Binding-site contacts:
Ligand atom CAC contacts residue SER234 of chain 1.D at 4.1 Å.
Ligand atom CAJ contacts residue PHE320 of chain 1.D at 3.8 Å (hydrophobic).
Ligand atom CAC contacts residue PHE321 of chain 1.D at 3.8 Å (hydrophobic).
Ligand atom CAI contacts residue ASN343 of chain 1.D at 4.0 Å.
Ligand atom OAM contacts residue VAL148 of chain 1.D at 4.1 Å.
Ligand atom CAG contacts residue ASN324 of chain 1.D at 4.5 Å.
Ligand atom CAF contacts residue PHE320 of chain 1.D at 3.8 Å (hydrophobic).
Ligand atom CAG contacts residue PHE224 of chain 1.D at 3.7 Å (hydrophobic).
Ligand atom CAO contacts residue PHE224 of chain 1.D at 4.3 Å (hydrophobic).
Ligand atom CAJ contacts residue ASN343 of chain 1.D at 3.9 Å.
Ligand atom NAN contacts residue ASN343 of chain 1.D at 3.1 Å (h-bond).
Ligand atom OAM contacts residue ASP144 of chain 1.D at 3.1 Å (salt-bridge).
Ligand atom CAD contacts residue SER234 of chain 1.D at 3.9 Å.
Ligand atom NAN contacts residue ASP144 of chain 1.D at 3.0 Å (salt-bridge).
Ligand atom OAL contacts residue SER235 of chain 1.D at 4.3 Å.
Ligand atom CAD contacts residue ASN324 of chain 1.D at 4.2 Å.
Ligand atom CAG contacts residue PHE320 of chain 1.D at 4.2 Å (hydrophobic).
Ligand atom CAC contacts residue SER238 of chain 1.D at 4.3 Å.
Ligand atom OAL contacts residue SER234 of chain 1.D at 3.4 Å (h-bond).
Ligand atom OAL contacts residue PHE321 of chain 1.D at 3.7 Å.
Ligand atom OAM contacts residue ASN343 of chain 1.D at 3.6 Å.
Ligand atom CAB contacts residue VAL148 of chain 1.D at 3.4 Å (hydrophobic).
Ligand atom CAI contacts residue ASP144 of chain 1.D at 3.7 Å.
Ligand atom CAO contacts residue ASP144 of chain 1.D at 3.4 Å.
Ligand atom NAN contacts residue TYR347 of chain 1.D at 4.3 Å.
Ligand atom CAH contacts residue PHE224 of chain 1.D at 3.7 Å (hydrophobic).
Ligand atom CAO contacts residue ASN343 of chain 1.D at 4.1 Å.
Ligand atom CAA contacts residue PHE321 of chain 1.D at 4.3 Å (hydrophobic).
Ligand atom CAB contacts residue PHE321 of chain 1.D at 3.7 Å (hydrophobic).
Ligand atom OAK contacts residue SER234 of chain 1.D at 2.8 Å (h-bond).
Ligand atom CAE contacts residue PHE320 of chain 1.D at 4.1 Å (hydrophobic).
Ligand atom OAL contacts residue SER238 of chain 1.D at 3.2 Å (h-bond).
Ligand atom CAH contacts residue PHE320 of chain 1.D at 4.5 Å (hydrophobic).
Ligand atom CAH contacts residue TYR339 of chain 1.D at 4.2 Å (hydrophobic).
Ligand atom CAJ contacts residue ASP144 of chain 1.D at 4.1 Å.
Ligand atom CAG contacts residue TYR339 of chain 1.D at 4.2 Å (hydrophobic).
Ligand atom CAA contacts residue VAL148 of chain 1.D at 3.4 Å (hydrophobic).
Ligand atom OAM contacts residue TYR347 of chain 1.D at 3.9 Å.
Ligand atom OAK contacts residue ASN324 of chain 1.D at 3.6 Å.
Ligand atom CAA contacts residue PHE320 of chain 1.D at 4.0 Å (hydrophobic).

A protein and the small-molecule ligand that binds it are described below.
Small molecule (SMILES): CN[C@@H]1CCc2c(ccc(O)c2O)[C@H]1O

Sequence of chain 1.D:
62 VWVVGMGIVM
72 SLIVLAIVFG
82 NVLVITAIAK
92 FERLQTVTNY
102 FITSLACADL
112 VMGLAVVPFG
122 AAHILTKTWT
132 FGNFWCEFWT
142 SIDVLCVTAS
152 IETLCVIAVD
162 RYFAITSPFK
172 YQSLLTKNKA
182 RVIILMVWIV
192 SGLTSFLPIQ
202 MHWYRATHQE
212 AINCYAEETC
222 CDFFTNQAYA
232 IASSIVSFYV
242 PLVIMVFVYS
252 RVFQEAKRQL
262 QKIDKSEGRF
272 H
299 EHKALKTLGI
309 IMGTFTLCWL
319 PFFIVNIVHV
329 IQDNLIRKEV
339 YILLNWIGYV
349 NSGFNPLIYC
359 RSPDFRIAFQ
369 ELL